The protein below binds the small molecule below.
Small molecule (SMILES): CSCC[C@H](NC(=O)[C@H](CCCN=C(N)N)NC(=O)[C@H](CO)NC(=O)[C@@H](NC(=O)[C@@H](N)CC(=O)O)[C@@H](C)O)C(=O)N[C@@H](CCC(=O)O)C(=O)N[C@@H](CCC(=O)O)C(=O)N[C@H](C(=O)N[C@@H](CC(=O)O)C(=O)O)C(C)C

Binding-site contacts:
Ligand atom CG1 contacts residue ASN43 of chain 1.A at 2.8 Å.
Ligand atom CB contacts residue TYR27 of chain 1.A at 3.9 Å (hydrophobic).
Ligand atom CG1 contacts residue TYR27 of chain 1.A at 3.2 Å (hydrophobic).
Ligand atom CE contacts residue LYS73 of chain 1.A at 3.4 Å.
Ligand atom OE2 contacts residue GLN80 of chain 1.A at 3.8 Å.
Ligand atom CG2 contacts residue LEU46 of chain 1.A at 3.8 Å (hydrophobic).
Ligand atom OE1 contacts residue LYS50 of chain 1.A at 2.8 Å (salt-bridge).
Ligand atom N contacts residue PHE15 of chain 1.A at 3.9 Å.
Ligand atom O contacts residue LYS73 of chain 1.A at 3.5 Å (salt-bridge).
Ligand atom CG2 contacts residue ASN108 of chain 1.A at 2.9 Å.
Ligand atom CB contacts residue ASN108 of chain 1.A at 3.6 Å.
Ligand atom O contacts residue ASN108 of chain 1.A at 3.7 Å.
Ligand atom O contacts residue ASN12 of chain 1.A at 4.0 Å.
Ligand atom C contacts residue LEU46 of chain 1.A at 3.6 Å (hydrophobic).
Ligand atom N contacts residue LEU46 of chain 1.A at 3.7 Å.
Ligand atom O contacts residue PHE109 of chain 1.A at 3.3 Å.
Ligand atom O contacts residue PHE77 of chain 1.A at 3.3 Å.
Ligand atom OD2 contacts residue ASN43 of chain 1.A at 2.9 Å (h-bond).
Ligand atom OG1 contacts residue ASN108 of chain 1.A at 3.2 Å (h-bond).
Ligand atom C contacts residue PHE109 of chain 1.A at 3.9 Å (hydrophobic).
Ligand atom CD contacts residue LYS50 of chain 1.A at 3.8 Å.
Ligand atom CG1 contacts residue ASN12 of chain 1.A at 3.5 Å.
Ligand atom CA contacts residue ASP112 of chain 1.A at 3.8 Å.
Ligand atom CG2 contacts residue PHE15 of chain 1.A at 3.4 Å (hydrophobic).
Ligand atom OD2 contacts residue VAL39 of chain 1.A at 3.7 Å.
Ligand atom CB contacts residue PHE15 of chain 1.A at 3.9 Å (hydrophobic).
Ligand atom CG2 contacts residue PHE109 of chain 1.A at 3.7 Å (hydrophobic).
Ligand atom CG contacts residue PHE109 of chain 1.A at 3.4 Å (hydrophobic).
Ligand atom N contacts residue LEU46 of chain 1.A at 3.8 Å.
Ligand atom CG contacts residue ASN43 of chain 1.A at 4.0 Å.
Ligand atom OG contacts residue ASN108 of chain 1.A at 3.2 Å (h-bond).
Ligand atom CG contacts residue ASP112 of chain 1.A at 3.5 Å.
Ligand atom N contacts residue ASP112 of chain 1.A at 3.3 Å (salt-bridge).
Ligand atom CE contacts residue PHE109 of chain 1.A at 3.4 Å (hydrophobic).
Ligand atom O contacts residue PHE109 of chain 1.A at 3.8 Å.
Ligand atom SD contacts residue PHE76 of chain 1.A at 3.5 Å.
Ligand atom CB contacts residue ASP112 of chain 1.A at 3.5 Å.
Ligand atom O contacts residue LEU46 of chain 1.A at 3.8 Å.
Ligand atom O contacts residue LYS73 of chain 1.A at 3.9 Å.
Ligand atom O contacts residue LYS73 of chain 1.A at 3.6 Å.

Sequence of chain 1.A:
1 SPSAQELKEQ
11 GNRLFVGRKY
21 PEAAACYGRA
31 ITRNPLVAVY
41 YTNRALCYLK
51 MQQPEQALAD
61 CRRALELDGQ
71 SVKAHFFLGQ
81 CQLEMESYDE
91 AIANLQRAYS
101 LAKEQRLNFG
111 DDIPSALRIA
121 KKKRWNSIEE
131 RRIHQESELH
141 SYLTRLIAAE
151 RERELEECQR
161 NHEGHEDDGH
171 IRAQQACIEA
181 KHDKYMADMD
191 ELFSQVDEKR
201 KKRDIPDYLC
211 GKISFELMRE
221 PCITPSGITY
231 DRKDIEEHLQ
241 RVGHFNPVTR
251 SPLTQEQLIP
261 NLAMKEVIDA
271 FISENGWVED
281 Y